Sequence of chain 2.A:
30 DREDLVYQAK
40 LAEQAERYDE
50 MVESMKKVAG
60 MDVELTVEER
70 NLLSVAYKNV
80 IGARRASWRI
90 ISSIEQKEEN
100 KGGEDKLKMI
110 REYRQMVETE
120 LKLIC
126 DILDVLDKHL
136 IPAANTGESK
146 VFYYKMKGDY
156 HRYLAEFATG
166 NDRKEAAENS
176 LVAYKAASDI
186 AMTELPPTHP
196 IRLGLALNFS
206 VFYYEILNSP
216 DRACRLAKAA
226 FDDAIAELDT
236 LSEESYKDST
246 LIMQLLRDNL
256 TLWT

This small molecule binds to this protein.
Small molecule (SMILES): O[C@H]1CCNC1

Binding-site contacts:
Ligand atom N4 contacts residue ILE247 of chain 2.A at 3.8 Å.
Ligand atom C6 contacts residue LEU246 of chain 2.A at 3.8 Å (hydrophobic).
Ligand atom O1 contacts residue PRO8 of chain 2.B at 3.0 Å (h-bond).
Ligand atom C5 contacts residue ILE247 of chain 2.A at 3.7 Å (hydrophobic).
Ligand atom C6 contacts residue ASP243 of chain 2.A at 4.0 Å.
Ligand atom N4 contacts residue ASP243 of chain 2.A at 3.3 Å.
Ligand atom C5 contacts residue PRO8 of chain 2.B at 4.4 Å (hydrophobic).
Ligand atom C2 contacts residue ASP243 of chain 2.A at 4.2 Å.
Ligand atom C5 contacts residue LEU246 of chain 2.A at 3.5 Å (hydrophobic).
Ligand atom C5 contacts residue ASP243 of chain 2.A at 3.8 Å.
Ligand atom C3 contacts residue ASP243 of chain 2.A at 3.7 Å.
Ligand atom C2 contacts residue PRO8 of chain 2.B at 4.3 Å (hydrophobic).
Ligand atom C6 contacts residue PRO8 of chain 2.B at 4.5 Å (hydrophobic).
Ligand atom O1 contacts residue GLU7 of chain 2.B at 4.3 Å.

Sequence of chain 2.B:
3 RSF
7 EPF